This protein binds this small molecule.
Small molecule (SMILES): Cc1cn([C@H]2C[C@H](O[P](=O)(O)OC[C@H]3O[C@@H](n4ccc(N)nc4=O)C[C@@H]3O[P](=O)(O)OC[C@H]3O[C@@H](n4cnc5c(N)ncnc54)C[C@@H]3O[P](=O)(O)OC[C@H]3O[C@@H](n4cnc5c(=O)nc(N)[nH]c54)C[C@@H]3O[P](=O)(O)OC[C@H]3O[C@@H](n4ccc(N)nc4=O)C[C@@H]3N)[C@@H](CO[P](=O)(O)O[C@H]3C[C@H](n4cnc5c(N)ncnc54)O[C@@H]3CO[P](=O)(O)O[C@H]3C[C@H](n4cnc5c(=O)nc(N)[nH]c54)O[C@@H]3CO[P](=O)(O)O[C@H]3C[C@H](n4ccc(N)nc4=O)O[C@@H]3CO[P](=O)(O)O[C@H]3C[C@H](n4cnc5c(=O)nc(N)[nH]c54)O[C@@H]3CO)O2)c(=O)[nH]c1=O

Binding-site contacts:
Ligand atom C2' contacts residue ASN328 of chain 1.A at 3.5 Å.
Ligand atom C5' contacts residue ILE329 of chain 1.A at 3.2 Å (hydrophobic).
Ligand atom N contacts residue DGT1 of chain 1.G at 2.8 Å (h-bond).
Ligand atom OP1 contacts residue SER258 of chain 1.A at 3.5 Å.
Ligand atom N3 contacts residue ASN328 of chain 1.A at 3.1 Å (h-bond).
Ligand atom OP1 contacts residue PRO330 of chain 1.A at 3.5 Å.
Ligand atom O4' contacts residue TYR290 of chain 1.A at 3.5 Å (h-bond).
Ligand atom N contacts residue GLU534 of chain 1.A at 3.1 Å (salt-bridge).
Ligand atom O2 contacts residue ARG318 of chain 1.A at 2.9 Å (salt-bridge).
Ligand atom OP2 contacts residue SER258 of chain 1.A at 3.1 Å (h-bond).
Ligand atom C3' contacts residue DGT1 of chain 1.G at 3.5 Å.
Ligand atom O4' contacts residue LYS285 of chain 1.A at 3.3 Å (salt-bridge).
Ligand atom OP1 contacts residue SER260 of chain 1.A at 3.6 Å (h-bond).
Ligand atom O4' contacts residue HIS532 of chain 1.A at 3.5 Å.
Ligand atom O3P contacts residue ILE331 of chain 1.A at 3.6 Å.
Ligand atom OP1 contacts residue ARG281 of chain 1.A at 3.0 Å (salt-bridge).
Ligand atom N contacts residue ASP533 of chain 1.A at 2.5 Å (salt-bridge).
Ligand atom C2' contacts residue TYR290 of chain 1.A at 3.6 Å (hydrophobic).
Ligand atom OP2 contacts residue ARG332 of chain 1.A at 2.8 Å (salt-bridge).
Ligand atom OP1 contacts residue THR259 of chain 1.A at 2.7 Å (h-bond).
Ligand atom C5' contacts residue GLU534 of chain 1.A at 3.3 Å.
Ligand atom C1' contacts residue TYR290 of chain 1.A at 3.2 Å (hydrophobic).
Ligand atom O3' contacts residue ARG281 of chain 1.A at 3.5 Å (salt-bridge).
Ligand atom O3' contacts residue LYS285 of chain 1.A at 3.6 Å.
Ligand atom O4' contacts residue LYS285 of chain 1.A at 3.4 Å.
Ligand atom O2 contacts residue LYS285 of chain 1.A at 2.9 Å (salt-bridge).
Ligand atom C1' contacts residue GLN327 of chain 1.A at 3.6 Å.
Ligand atom C2' contacts residue DGT1 of chain 1.G at 3.0 Å.
Ligand atom OP2 contacts residue SER260 of chain 1.A at 3.5 Å.
Ligand atom OP1 contacts residue ILE331 of chain 1.A at 2.7 Å (h-bond).
Ligand atom N4 contacts residue SO41 of chain 1.M at 3.6 Å (h-bond).
Ligand atom OP2 contacts residue ALA261 of chain 1.A at 2.7 Å (h-bond).
Ligand atom N3 contacts residue DGT1 of chain 1.G at 3.5 Å.
Ligand atom C1' contacts residue ASN328 of chain 1.A at 3.6 Å.
Ligand atom O4' contacts residue ASN328 of chain 1.A at 3.2 Å.
Ligand atom OP1 contacts residue ARG332 of chain 1.A at 2.8 Å (salt-bridge).
Ligand atom OP2 contacts residue ARG332 of chain 1.A at 3.2 Å (salt-bridge).
Ligand atom O5' contacts residue ARG332 of chain 1.A at 3.5 Å (salt-bridge).
Ligand atom C2' contacts residue GLN327 of chain 1.A at 3.6 Å.
Ligand atom C4' contacts residue ILE329 of chain 1.A at 3.6 Å (hydrophobic).

Sequence of chain 1.A:
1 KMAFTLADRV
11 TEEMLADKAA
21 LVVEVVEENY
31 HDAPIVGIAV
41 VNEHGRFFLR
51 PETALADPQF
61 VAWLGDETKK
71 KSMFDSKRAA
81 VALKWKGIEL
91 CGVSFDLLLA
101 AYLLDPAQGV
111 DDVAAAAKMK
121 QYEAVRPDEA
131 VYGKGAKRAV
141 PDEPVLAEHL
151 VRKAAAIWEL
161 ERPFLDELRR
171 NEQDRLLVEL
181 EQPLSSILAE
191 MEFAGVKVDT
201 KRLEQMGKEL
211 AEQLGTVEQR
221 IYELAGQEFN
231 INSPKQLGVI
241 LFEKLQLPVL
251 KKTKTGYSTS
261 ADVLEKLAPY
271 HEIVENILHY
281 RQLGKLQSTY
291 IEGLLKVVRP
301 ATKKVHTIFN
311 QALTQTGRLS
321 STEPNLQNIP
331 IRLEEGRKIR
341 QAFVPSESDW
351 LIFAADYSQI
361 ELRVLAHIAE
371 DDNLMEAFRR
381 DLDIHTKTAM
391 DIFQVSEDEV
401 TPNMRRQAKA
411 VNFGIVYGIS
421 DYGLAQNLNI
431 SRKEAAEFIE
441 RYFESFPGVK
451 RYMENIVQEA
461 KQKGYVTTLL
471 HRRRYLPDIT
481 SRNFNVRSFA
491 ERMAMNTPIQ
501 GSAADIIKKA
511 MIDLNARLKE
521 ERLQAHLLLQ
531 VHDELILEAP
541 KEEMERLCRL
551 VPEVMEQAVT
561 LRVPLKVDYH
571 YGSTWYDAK